Sequence of chain 32.A:
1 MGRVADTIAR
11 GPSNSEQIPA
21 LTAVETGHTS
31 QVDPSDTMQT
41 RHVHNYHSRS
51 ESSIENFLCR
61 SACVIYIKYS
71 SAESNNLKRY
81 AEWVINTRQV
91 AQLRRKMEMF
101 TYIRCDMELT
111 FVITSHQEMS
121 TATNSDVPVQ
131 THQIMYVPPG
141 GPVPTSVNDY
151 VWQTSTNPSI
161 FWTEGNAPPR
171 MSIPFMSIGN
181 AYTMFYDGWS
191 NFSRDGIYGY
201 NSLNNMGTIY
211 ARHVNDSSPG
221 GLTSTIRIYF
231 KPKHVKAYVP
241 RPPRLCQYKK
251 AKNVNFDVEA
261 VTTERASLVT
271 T

Sequence of chain 22.C:
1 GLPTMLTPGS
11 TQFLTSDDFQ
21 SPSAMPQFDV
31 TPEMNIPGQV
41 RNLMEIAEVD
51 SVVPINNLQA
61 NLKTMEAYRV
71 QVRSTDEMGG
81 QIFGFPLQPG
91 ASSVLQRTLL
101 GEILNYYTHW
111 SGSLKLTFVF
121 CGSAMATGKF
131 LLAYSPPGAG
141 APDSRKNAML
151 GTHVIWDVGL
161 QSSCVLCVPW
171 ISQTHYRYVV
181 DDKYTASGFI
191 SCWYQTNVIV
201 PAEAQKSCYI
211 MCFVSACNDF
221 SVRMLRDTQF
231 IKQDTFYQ

Binding-site contacts:
Ligand atom O1 contacts residue TYR150 of chain 32.A at 3.0 Å (h-bond).
Ligand atom C8 contacts residue ASP234 of chain 22.C at 3.3 Å.
Ligand atom O1 contacts residue GLN233 of chain 22.C at 3.5 Å (h-bond).
Ligand atom N1 contacts residue GLN153 of chain 32.A at 2.7 Å (h-bond).
Ligand atom C14 contacts residue TYR66 of chain 22.A at 3.4 Å (hydrophobic).
Ligand atom N1 contacts residue PHE236 of chain 22.C at 3.6 Å.
Ligand atom C7 contacts residue THR235 of chain 22.C at 3.8 Å.
Ligand atom C10 contacts residue ASN148 of chain 32.A at 3.7 Å.
Ligand atom N1 contacts residue GLN233 of chain 22.C at 3.3 Å (h-bond).
Ligand atom O4 contacts residue ARG227 of chain 22.A at 3.3 Å (salt-bridge).
Ligand atom O2 contacts residue THR235 of chain 22.C at 3.0 Å.
Ligand atom C13 contacts residue TYR66 of chain 22.A at 3.4 Å (hydrophobic).
Ligand atom C15 contacts residue TYR66 of chain 22.A at 3.4 Å (hydrophobic).
Ligand atom C4 contacts residue ASN148 of chain 32.A at 3.3 Å.
Ligand atom C16 contacts residue THR235 of chain 22.C at 3.8 Å.
Ligand atom O4 contacts residue ARG212 of chain 32.A at 2.8 Å (salt-bridge).
Ligand atom C9 contacts residue ASP234 of chain 22.C at 3.6 Å.
Ligand atom C6 contacts residue PHE236 of chain 22.C at 3.5 Å (hydrophobic).
Ligand atom O2 contacts residue PHE236 of chain 22.C at 3.4 Å (h-bond).
Ligand atom C3 contacts residue ASN148 of chain 32.A at 3.5 Å.
Ligand atom O5 contacts residue TRP152 of chain 32.A at 3.5 Å (h-bond).
Ligand atom O2 contacts residue GLN233 of chain 22.C at 3.0 Å.
Ligand atom S1 contacts residue GLN233 of chain 22.C at 3.7 Å.
Ligand atom C9 contacts residue ASN148 of chain 32.A at 3.7 Å.
Ligand atom O2 contacts residue ASP234 of chain 22.C at 3.7 Å.
Ligand atom C1 contacts residue GLN153 of chain 32.A at 3.4 Å.
Ligand atom C3 contacts residue ASP149 of chain 32.A at 3.5 Å.
Ligand atom O5 contacts residue ARG227 of chain 22.A at 3.5 Å (salt-bridge).
Ligand atom C10 contacts residue ASP234 of chain 22.C at 3.8 Å.
Ligand atom O5 contacts residue ARG212 of chain 32.A at 3.3 Å (salt-bridge).
Ligand atom O5 contacts residue TYR229 of chain 22.A at 3.8 Å.
Ligand atom C20 contacts residue ARG227 of chain 22.A at 3.6 Å.
Ligand atom C20 contacts residue ARG212 of chain 32.A at 3.4 Å.
Ligand atom C5 contacts residue GLN153 of chain 32.A at 3.2 Å.
Ligand atom C8 contacts residue ASN148 of chain 32.A at 3.3 Å.
Ligand atom O1 contacts residue ASP149 of chain 32.A at 3.6 Å.
Ligand atom C2 contacts residue TYR66 of chain 22.A at 3.8 Å (hydrophobic).
Ligand atom C4 contacts residue ASP149 of chain 32.A at 3.5 Å.
Ligand atom C16 contacts residue PHE236 of chain 22.C at 3.7 Å (hydrophobic).
Ligand atom C6 contacts residue GLN153 of chain 32.A at 3.2 Å.

Sequence of chain 22.A:
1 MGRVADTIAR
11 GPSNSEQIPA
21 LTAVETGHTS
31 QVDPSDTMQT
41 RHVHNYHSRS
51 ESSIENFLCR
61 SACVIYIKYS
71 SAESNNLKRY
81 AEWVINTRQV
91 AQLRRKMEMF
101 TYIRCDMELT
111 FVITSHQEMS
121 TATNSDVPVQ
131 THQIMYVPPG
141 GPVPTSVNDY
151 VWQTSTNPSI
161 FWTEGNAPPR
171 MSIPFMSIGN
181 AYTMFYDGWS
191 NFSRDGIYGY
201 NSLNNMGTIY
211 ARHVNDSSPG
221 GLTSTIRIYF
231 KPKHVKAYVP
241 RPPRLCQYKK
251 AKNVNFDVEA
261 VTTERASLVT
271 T

The protein below binds the small molecule below.
Small molecule (SMILES): CCCOc1ccc2cc(S(=O)(=O)Nc3ccc(C(=O)O)cc3)ccc2c1